Sequence of chain 1.A:
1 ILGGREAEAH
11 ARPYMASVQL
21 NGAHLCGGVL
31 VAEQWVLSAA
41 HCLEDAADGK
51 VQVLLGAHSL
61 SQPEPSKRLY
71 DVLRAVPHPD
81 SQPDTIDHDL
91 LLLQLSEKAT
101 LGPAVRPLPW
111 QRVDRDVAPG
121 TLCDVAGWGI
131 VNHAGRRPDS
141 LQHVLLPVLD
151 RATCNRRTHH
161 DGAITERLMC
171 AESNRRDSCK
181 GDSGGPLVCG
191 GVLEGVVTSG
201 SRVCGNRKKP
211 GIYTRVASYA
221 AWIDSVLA

Binding-site contacts:
Ligand atom C contacts residue ARG137 of chain 1.A at 3.6 Å.
Ligand atom N1 contacts residue LEU25 of chain 1.A at 2.7 Å (h-bond).
Ligand atom N contacts residue GLY181 of chain 1.A at 3.1 Å.
Ligand atom C13 contacts residue ARG202 of chain 1.A at 3.0 Å.
Ligand atom N6 contacts residue SER201 of chain 1.A at 3.6 Å.
Ligand atom N3 contacts residue SER183 of chain 1.A at 3.4 Å (h-bond).
Ligand atom C14 contacts residue LYS180 of chain 1.A at 3.6 Å.
Ligand atom BR contacts residue TRP128 of chain 1.A at 3.4 Å.
Ligand atom C9 contacts residue ARG202 of chain 1.A at 3.5 Å.
Ligand atom S contacts residue CYS42 of chain 1.A at 3.6 Å.
Ligand atom O1 contacts residue LYS180 of chain 1.A at 3.3 Å.
Ligand atom C2 contacts residue LEU25 of chain 1.A at 3.5 Å (hydrophobic).
Ligand atom N5 contacts residue VAL197 of chain 1.A at 3.5 Å.
Ligand atom N4 contacts residue SER183 of chain 1.A at 2.8 Å (h-bond).
Ligand atom N2 contacts residue SER183 of chain 1.A at 3.6 Å.
Ligand atom O1 contacts residue SER183 of chain 1.A at 2.9 Å (h-bond).
Ligand atom C11 contacts residue SER201 of chain 1.A at 3.7 Å.
Ligand atom O1 contacts residue GLY181 of chain 1.A at 2.9 Å (h-bond).
Ligand atom C17 contacts residue ARG137 of chain 1.A at 3.4 Å.
Ligand atom C7 contacts residue SER183 of chain 1.A at 3.4 Å.
Ligand atom N5 contacts residue THR198 of chain 1.A at 2.9 Å (h-bond).
Ligand atom C16 contacts residue LYS180 of chain 1.A at 3.4 Å.
Ligand atom C16 contacts residue ARG137 of chain 1.A at 3.6 Å.
Ligand atom O contacts residue ARG202 of chain 1.A at 3.2 Å.
Ligand atom C3 contacts residue LEU25 of chain 1.A at 3.2 Å (hydrophobic).
Ligand atom O contacts residue CYS179 of chain 1.A at 3.3 Å.
Ligand atom N4 contacts residue GLY200 of chain 1.A at 3.6 Å (h-bond).
Ligand atom N1 contacts residue GLY181 of chain 1.A at 3.7 Å.
Ligand atom C6 contacts residue SER183 of chain 1.A at 3.0 Å.
Ligand atom C4 contacts residue HIS41 of chain 1.A at 3.5 Å.
Ligand atom C12 contacts residue LYS180 of chain 1.A at 3.7 Å.
Ligand atom C7 contacts residue SER199 of chain 1.A at 3.0 Å.
Ligand atom C15 contacts residue LYS180 of chain 1.A at 3.5 Å.
Ligand atom N6 contacts residue LYS180 of chain 1.A at 3.6 Å.
Ligand atom C14 contacts residue ARG202 of chain 1.A at 3.2 Å.
Ligand atom N contacts residue LEU25 of chain 1.A at 3.5 Å (h-bond).
Ligand atom C5 contacts residue SER199 of chain 1.A at 3.5 Å.
Ligand atom C1 contacts residue LEU25 of chain 1.A at 3.6 Å (hydrophobic).
Ligand atom N4 contacts residue THR198 of chain 1.A at 3.6 Å (h-bond).
Ligand atom C10 contacts residue LYS180 of chain 1.A at 3.6 Å.

A small-molecule ligand and the protein it binds are described below.
Small molecule (SMILES): NC(=O)c1nn(CC(=O)N2CCS[C@H]2C(=O)Nc2cccc(Br)n2)c2ncccc12